Sequence of chain 1.K:
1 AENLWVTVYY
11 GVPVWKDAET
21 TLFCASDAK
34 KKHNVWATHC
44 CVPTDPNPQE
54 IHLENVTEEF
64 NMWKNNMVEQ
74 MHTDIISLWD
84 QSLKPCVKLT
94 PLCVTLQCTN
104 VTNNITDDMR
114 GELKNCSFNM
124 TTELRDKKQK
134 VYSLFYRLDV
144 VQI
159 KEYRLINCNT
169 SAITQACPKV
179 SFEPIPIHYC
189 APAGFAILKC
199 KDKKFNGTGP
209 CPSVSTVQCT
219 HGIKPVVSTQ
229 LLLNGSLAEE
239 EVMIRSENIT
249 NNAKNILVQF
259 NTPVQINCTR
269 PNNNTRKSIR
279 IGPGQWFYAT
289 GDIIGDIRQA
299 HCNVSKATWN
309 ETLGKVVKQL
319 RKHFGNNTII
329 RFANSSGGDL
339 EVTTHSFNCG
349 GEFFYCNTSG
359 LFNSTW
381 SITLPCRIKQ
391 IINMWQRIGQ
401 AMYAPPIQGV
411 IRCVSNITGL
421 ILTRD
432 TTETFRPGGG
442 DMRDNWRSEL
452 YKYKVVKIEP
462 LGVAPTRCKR

Sequence of chain 1.J:
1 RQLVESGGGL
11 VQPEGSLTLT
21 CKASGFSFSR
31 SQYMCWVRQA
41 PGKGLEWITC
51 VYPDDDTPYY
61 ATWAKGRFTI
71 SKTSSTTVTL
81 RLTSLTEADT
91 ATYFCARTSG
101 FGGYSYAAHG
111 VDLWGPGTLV

The small molecule below binds the protein below.
Small molecule (SMILES): CC(=O)N[C@H]1[C@H](O[C@H]2[C@H](O)[C@@H](NC(C)=O)CO[C@@H]2CO)O[C@H](CO)[C@@H](O)[C@@H]1O

Binding-site contacts:
Ligand atom O6 contacts residue GLY114 of chain 1.K at 4.2 Å.
Ligand atom O5 contacts residue ASN103 of chain 1.K at 2.4 Å (h-bond).
Ligand atom N2 contacts residue LYS117 of chain 1.K at 4.5 Å.
Ligand atom C4 contacts residue ASN103 of chain 1.K at 4.1 Å.
Ligand atom C2 contacts residue ASN103 of chain 1.K at 2.3 Å.
Ligand atom C6 contacts residue ASP54 of chain 1.J at 3.9 Å.
Ligand atom C1 contacts residue ASN103 of chain 1.K at 1.4 Å.
Ligand atom C3 contacts residue ASP54 of chain 1.J at 4.4 Å.
Ligand atom O7 contacts residue ASN103 of chain 1.K at 3.5 Å (h-bond).
Ligand atom C3 contacts residue ASN103 of chain 1.K at 3.6 Å.
Ligand atom C1 contacts residue ASP54 of chain 1.J at 4.2 Å.
Ligand atom C7 contacts residue ASN103 of chain 1.K at 3.2 Å.
Ligand atom C8 contacts residue ASN103 of chain 1.K at 4.2 Å.
Ligand atom C7 contacts residue ASP54 of chain 1.J at 4.0 Å.
Ligand atom C8 contacts residue ASP54 of chain 1.J at 3.8 Å.
Ligand atom C8 contacts residue CYS101 of chain 1.K at 4.2 Å (hydrophobic).
Ligand atom O4 contacts residue ASP54 of chain 1.J at 4.5 Å.
Ligand atom C5 contacts residue ASN103 of chain 1.K at 3.6 Å.
Ligand atom O5 contacts residue ASP55 of chain 1.J at 4.3 Å.
Ligand atom C1 contacts residue LYS117 of chain 1.K at 4.1 Å.
Ligand atom C4 contacts residue ASP54 of chain 1.J at 4.3 Å.
Ligand atom C2 contacts residue ASP54 of chain 1.J at 4.1 Å.
Ligand atom C8 contacts residue THR102 of chain 1.K at 4.3 Å.
Ligand atom N2 contacts residue ASP54 of chain 1.J at 3.2 Å (salt-bridge).
Ligand atom N2 contacts residue ASN103 of chain 1.K at 2.8 Å (h-bond).